A small-molecule ligand and the protein it binds are described below.
Small molecule (SMILES): CC(=O)N[C@@H]1[C@@H](O)[C@H](O)[C@@H](CO)O[C@H]1O

Sequence of chain 1.F:
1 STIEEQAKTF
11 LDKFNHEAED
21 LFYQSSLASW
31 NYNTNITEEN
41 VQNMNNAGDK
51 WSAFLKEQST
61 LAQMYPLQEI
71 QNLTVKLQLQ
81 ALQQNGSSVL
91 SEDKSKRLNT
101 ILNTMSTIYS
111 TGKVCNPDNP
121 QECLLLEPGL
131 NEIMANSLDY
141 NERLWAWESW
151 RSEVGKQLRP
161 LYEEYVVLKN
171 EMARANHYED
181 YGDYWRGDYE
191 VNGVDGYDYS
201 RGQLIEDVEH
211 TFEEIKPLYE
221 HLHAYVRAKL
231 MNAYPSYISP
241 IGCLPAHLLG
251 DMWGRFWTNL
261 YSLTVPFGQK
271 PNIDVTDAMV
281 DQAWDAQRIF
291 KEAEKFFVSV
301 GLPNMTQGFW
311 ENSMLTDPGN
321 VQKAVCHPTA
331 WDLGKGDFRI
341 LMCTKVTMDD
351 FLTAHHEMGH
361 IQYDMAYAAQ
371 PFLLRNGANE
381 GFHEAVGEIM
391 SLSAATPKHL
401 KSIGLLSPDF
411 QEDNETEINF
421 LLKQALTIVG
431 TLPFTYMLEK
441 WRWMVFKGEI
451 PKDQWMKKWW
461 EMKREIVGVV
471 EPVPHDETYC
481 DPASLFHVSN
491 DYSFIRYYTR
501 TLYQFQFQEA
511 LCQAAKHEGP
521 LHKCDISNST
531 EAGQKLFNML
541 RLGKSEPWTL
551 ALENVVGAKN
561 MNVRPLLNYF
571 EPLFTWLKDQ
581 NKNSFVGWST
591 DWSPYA

Binding-site contacts:
Ligand atom N2 contacts residue ASN72 of chain 1.F at 2.8 Å (h-bond).
Ligand atom C3 contacts residue ASN72 of chain 1.F at 3.8 Å.
Ligand atom O5 contacts residue GLU4 of chain 1.F at 3.7 Å.
Ligand atom C6 contacts residue LYS8 of chain 1.F at 3.5 Å.
Ligand atom C6 contacts residue GLU4 of chain 1.F at 3.8 Å.
Ligand atom C1 contacts residue ASN72 of chain 1.F at 1.4 Å.
Ligand atom C5 contacts residue GLU4 of chain 1.F at 4.4 Å.
Ligand atom O6 contacts residue VAL75 of chain 1.F at 3.3 Å.
Ligand atom O7 contacts residue ASN72 of chain 1.F at 3.1 Å (h-bond).
Ligand atom C7 contacts residue ASN72 of chain 1.F at 3.1 Å.
Ligand atom C2 contacts residue ASN72 of chain 1.F at 2.5 Å.
Ligand atom O6 contacts residue LYS8 of chain 1.F at 3.2 Å.
Ligand atom O5 contacts residue ASN72 of chain 1.F at 2.4 Å (h-bond).
Ligand atom C5 contacts residue VAL75 of chain 1.F at 4.0 Å (hydrophobic).
Ligand atom C8 contacts residue ASN72 of chain 1.F at 4.3 Å.
Ligand atom C5 contacts residue ASN72 of chain 1.F at 3.7 Å.
Ligand atom O4 contacts residue VAL75 of chain 1.F at 4.5 Å.
Ligand atom C6 contacts residue VAL75 of chain 1.F at 3.6 Å (hydrophobic).
Ligand atom C4 contacts residue ASN72 of chain 1.F at 4.2 Å.